This small molecule binds to this protein.
Small molecule (SMILES): CC(=O)N[C@@H]1[C@@H](O)[C@H](O)[C@@H](CO)O[C@H]1O

Sequence of chain 1.F:
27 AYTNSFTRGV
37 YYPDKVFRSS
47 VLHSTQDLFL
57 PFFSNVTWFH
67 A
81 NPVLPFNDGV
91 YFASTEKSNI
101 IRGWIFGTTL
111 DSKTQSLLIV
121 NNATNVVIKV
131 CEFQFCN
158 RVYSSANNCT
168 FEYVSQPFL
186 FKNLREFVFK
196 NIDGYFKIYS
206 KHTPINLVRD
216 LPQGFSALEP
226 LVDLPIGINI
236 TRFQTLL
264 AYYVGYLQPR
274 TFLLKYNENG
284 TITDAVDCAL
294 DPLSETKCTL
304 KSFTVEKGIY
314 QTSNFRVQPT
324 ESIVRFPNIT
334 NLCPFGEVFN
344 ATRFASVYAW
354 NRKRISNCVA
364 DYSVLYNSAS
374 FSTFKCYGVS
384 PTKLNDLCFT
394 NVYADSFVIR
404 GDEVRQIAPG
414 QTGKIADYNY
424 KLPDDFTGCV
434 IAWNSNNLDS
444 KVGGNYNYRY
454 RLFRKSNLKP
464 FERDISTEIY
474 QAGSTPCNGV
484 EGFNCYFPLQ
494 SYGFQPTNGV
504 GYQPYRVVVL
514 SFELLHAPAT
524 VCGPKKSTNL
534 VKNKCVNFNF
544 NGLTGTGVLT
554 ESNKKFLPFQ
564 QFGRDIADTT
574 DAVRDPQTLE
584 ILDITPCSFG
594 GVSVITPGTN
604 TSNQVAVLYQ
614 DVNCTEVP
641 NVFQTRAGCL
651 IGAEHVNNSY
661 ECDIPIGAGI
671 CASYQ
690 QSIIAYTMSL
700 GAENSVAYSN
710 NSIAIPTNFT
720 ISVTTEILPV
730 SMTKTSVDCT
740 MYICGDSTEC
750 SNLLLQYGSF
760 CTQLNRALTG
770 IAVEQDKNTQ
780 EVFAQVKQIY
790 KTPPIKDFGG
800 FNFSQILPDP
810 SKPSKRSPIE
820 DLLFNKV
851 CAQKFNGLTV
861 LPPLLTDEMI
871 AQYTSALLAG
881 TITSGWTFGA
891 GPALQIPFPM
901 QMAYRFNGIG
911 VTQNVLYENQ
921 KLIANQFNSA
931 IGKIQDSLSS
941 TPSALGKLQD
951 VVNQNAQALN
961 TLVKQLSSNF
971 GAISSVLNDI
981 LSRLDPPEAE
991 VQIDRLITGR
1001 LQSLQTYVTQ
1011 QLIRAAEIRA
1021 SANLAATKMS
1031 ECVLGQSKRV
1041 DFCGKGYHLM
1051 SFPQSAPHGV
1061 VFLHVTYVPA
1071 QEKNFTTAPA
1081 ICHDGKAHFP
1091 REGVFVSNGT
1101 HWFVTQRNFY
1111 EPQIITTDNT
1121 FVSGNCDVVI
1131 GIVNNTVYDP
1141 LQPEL

Sequence of chain 1.K:
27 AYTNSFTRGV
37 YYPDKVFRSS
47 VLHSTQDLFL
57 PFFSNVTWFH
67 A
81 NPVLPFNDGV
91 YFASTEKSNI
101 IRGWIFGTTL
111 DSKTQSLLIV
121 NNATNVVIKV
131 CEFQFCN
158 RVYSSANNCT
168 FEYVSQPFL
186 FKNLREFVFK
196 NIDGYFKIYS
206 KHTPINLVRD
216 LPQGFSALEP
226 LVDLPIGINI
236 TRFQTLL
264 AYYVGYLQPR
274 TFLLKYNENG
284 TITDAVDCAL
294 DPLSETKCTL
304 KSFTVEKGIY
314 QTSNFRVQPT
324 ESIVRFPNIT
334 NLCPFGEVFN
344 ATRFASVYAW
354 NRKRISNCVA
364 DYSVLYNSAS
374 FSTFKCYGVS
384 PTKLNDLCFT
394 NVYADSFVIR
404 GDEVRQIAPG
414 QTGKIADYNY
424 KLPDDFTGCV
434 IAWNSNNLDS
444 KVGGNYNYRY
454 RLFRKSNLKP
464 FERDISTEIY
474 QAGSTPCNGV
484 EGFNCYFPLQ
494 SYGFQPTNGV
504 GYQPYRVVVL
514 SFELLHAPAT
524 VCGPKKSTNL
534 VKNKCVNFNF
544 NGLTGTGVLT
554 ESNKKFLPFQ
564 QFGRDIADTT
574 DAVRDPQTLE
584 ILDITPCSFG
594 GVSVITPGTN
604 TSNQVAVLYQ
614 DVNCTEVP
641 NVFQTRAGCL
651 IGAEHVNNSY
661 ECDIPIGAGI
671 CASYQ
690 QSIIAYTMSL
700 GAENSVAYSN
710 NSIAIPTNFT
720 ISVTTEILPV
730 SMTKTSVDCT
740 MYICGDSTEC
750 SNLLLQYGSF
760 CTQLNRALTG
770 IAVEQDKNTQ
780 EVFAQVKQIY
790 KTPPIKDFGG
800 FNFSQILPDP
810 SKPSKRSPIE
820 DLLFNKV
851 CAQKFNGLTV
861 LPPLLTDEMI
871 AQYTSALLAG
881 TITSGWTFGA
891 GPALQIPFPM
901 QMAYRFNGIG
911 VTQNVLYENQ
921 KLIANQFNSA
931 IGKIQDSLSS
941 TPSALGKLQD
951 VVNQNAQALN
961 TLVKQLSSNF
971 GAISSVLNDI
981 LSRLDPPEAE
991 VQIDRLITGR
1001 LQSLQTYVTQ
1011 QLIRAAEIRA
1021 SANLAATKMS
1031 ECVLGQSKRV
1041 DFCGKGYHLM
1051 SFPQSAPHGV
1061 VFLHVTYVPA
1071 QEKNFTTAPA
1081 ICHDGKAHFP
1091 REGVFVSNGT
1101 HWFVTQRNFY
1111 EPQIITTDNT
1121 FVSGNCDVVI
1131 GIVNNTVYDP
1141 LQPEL

Binding-site contacts:
Ligand atom N2 contacts residue ASN282 of chain 1.K at 3.1 Å (h-bond).
Ligand atom N2 contacts residue GLU281 of chain 1.K at 3.4 Å (salt-bridge).
Ligand atom C8 contacts residue ASN280 of chain 1.K at 4.2 Å.
Ligand atom C8 contacts residue GLU281 of chain 1.K at 3.3 Å.
Ligand atom C4 contacts residue ASN282 of chain 1.K at 4.3 Å.
Ligand atom O6 contacts residue LYS558 of chain 1.F at 4.1 Å.
Ligand atom O5 contacts residue ASN282 of chain 1.K at 2.4 Å (h-bond).
Ligand atom C7 contacts residue GLU281 of chain 1.K at 3.8 Å.
Ligand atom C2 contacts residue ASN282 of chain 1.K at 2.6 Å.
Ligand atom C7 contacts residue ASN282 of chain 1.K at 3.9 Å.
Ligand atom C5 contacts residue ASN282 of chain 1.K at 3.7 Å.
Ligand atom C7 contacts residue ASN280 of chain 1.K at 4.4 Å.
Ligand atom C1 contacts residue ASN282 of chain 1.K at 1.6 Å.
Ligand atom C3 contacts residue ASN282 of chain 1.K at 3.9 Å.